Sequence of chain 35.C:
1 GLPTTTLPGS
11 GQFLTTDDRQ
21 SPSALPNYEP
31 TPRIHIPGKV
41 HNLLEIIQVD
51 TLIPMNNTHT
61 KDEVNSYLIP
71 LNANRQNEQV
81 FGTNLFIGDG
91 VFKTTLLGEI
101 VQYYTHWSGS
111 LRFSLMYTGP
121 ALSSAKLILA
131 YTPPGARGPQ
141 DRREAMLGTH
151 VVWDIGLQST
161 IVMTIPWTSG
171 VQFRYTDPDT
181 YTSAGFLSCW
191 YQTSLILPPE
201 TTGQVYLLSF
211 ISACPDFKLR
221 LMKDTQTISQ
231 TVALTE

Sequence of chain 35.A:
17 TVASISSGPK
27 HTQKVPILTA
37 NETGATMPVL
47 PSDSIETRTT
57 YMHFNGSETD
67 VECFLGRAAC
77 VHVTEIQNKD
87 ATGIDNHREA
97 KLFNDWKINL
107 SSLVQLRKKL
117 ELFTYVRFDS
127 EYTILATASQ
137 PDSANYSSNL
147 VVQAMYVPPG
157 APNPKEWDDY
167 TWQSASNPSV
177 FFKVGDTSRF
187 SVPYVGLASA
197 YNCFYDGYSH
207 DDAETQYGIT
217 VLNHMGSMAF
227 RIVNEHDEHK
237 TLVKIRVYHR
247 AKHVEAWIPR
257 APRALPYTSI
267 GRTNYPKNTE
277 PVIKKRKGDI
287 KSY

This small molecule binds to this protein.
Small molecule (SMILES): Cc1cc(CCCCCCCOc2ccc(C3=N[C@@H](C)CO3)cc2)on1

Binding-site contacts:
Ligand atom C31 contacts residue VAL176 of chain 35.A at 3.3 Å (hydrophobic).
Ligand atom C5B contacts residue TYR197 of chain 35.A at 3.7 Å (hydrophobic).
Ligand atom C2C contacts residue VAL188 of chain 35.A at 3.2 Å (hydrophobic).
Ligand atom C31 contacts residue PRO174 of chain 35.A at 3.4 Å (hydrophobic).
Ligand atom C5C contacts residue ILE104 of chain 35.A at 3.8 Å (hydrophobic).
Ligand atom O1B contacts residue MET221 of chain 35.A at 3.4 Å.
Ligand atom C7C contacts residue TYR197 of chain 35.A at 3.8 Å (hydrophobic).
Ligand atom C2B contacts residue MET221 of chain 35.A at 3.5 Å (hydrophobic).
Ligand atom O1B contacts residue TYR128 of chain 35.A at 3.9 Å.
Ligand atom CM1 contacts residue SER107 of chain 35.A at 3.9 Å.
Ligand atom C1B contacts residue MET221 of chain 35.A at 3.8 Å (hydrophobic).
Ligand atom C6C contacts residue MET221 of chain 35.A at 3.7 Å (hydrophobic).
Ligand atom C7C contacts residue TYR128 of chain 35.A at 3.6 Å (hydrophobic).
Ligand atom O1 contacts residue PHE186 of chain 35.A at 3.5 Å.
Ligand atom C6B contacts residue TYR197 of chain 35.A at 3.6 Å (hydrophobic).
Ligand atom C4B contacts residue LEU106 of chain 35.A at 3.7 Å (hydrophobic).
Ligand atom C4 contacts residue TYR152 of chain 35.A at 3.9 Å (hydrophobic).
Ligand atom C3C contacts residue TYR128 of chain 35.A at 3.9 Å (hydrophobic).
Ligand atom C3 contacts residue PRO174 of chain 35.A at 3.8 Å (hydrophobic).
Ligand atom C4A contacts residue ASN219 of chain 35.A at 3.5 Å.
Ligand atom C6C contacts residue VAL191 of chain 35.A at 3.2 Å (hydrophobic).
Ligand atom O1 contacts residue TYR152 of chain 35.A at 3.9 Å.
Ligand atom N3A contacts residue ASN219 of chain 35.A at 3.0 Å (h-bond).
Ligand atom C3C contacts residue VAL188 of chain 35.A at 3.3 Å (hydrophobic).
Ligand atom C31 contacts residue SER175 of chain 35.A at 3.6 Å.
Ligand atom C3B contacts residue MET221 of chain 35.A at 3.8 Å (hydrophobic).
Ligand atom C5 contacts residue TYR152 of chain 35.A at 3.8 Å (hydrophobic).
Ligand atom N2 contacts residue ALA24 of chain 35.C at 3.4 Å.
Ligand atom C3 contacts residue PHE186 of chain 35.A at 3.8 Å (hydrophobic).
Ligand atom C6B contacts residue LEU106 of chain 35.A at 3.9 Å (hydrophobic).
Ligand atom C4 contacts residue PHE186 of chain 35.A at 3.6 Å (hydrophobic).
Ligand atom O1 contacts residue VAL188 of chain 35.A at 3.8 Å.
Ligand atom C4C contacts residue TYR152 of chain 35.A at 3.8 Å (hydrophobic).
Ligand atom C5C contacts residue TYR128 of chain 35.A at 3.5 Å (hydrophobic).
Ligand atom O1 contacts residue ALA24 of chain 35.C at 3.6 Å.
Ligand atom C5B contacts residue LEU106 of chain 35.A at 3.5 Å (hydrophobic).
Ligand atom C4 contacts residue MET224 of chain 35.A at 3.8 Å (hydrophobic).
Ligand atom N2 contacts residue PHE186 of chain 35.A at 3.7 Å.
Ligand atom C31 contacts residue ALA150 of chain 35.A at 3.5 Å (hydrophobic).
Ligand atom C5 contacts residue PHE186 of chain 35.A at 3.5 Å (hydrophobic).